This small molecule binds to this protein.
Small molecule (SMILES): CC(=O)N[C@@H]1[C@@H](O)[C@H](O)[C@@H](CO)O[C@H]1O

Binding-site contacts:
Ligand atom C7 contacts residue ASN99 of chain 1.B at 3.4 Å.
Ligand atom C3 contacts residue ASN99 of chain 1.B at 3.9 Å.
Ligand atom C8 contacts residue SER101 of chain 1.B at 4.1 Å.
Ligand atom O7 contacts residue ASN99 of chain 1.B at 3.2 Å (h-bond).
Ligand atom O7 contacts residue PHE100 of chain 1.B at 4.4 Å.
Ligand atom O7 contacts residue SER398 of chain 1.B at 3.8 Å.
Ligand atom C1 contacts residue ASN99 of chain 1.B at 1.4 Å.
Ligand atom C8 contacts residue PHE100 of chain 1.B at 4.2 Å (hydrophobic).
Ligand atom N2 contacts residue ASN99 of chain 1.B at 3.1 Å (h-bond).
Ligand atom O5 contacts residue ASN99 of chain 1.B at 2.3 Å (h-bond).
Ligand atom C1 contacts residue LYS98 of chain 1.B at 4.5 Å.
Ligand atom C2 contacts residue ASN99 of chain 1.B at 2.6 Å.
Ligand atom C5 contacts residue ASN99 of chain 1.B at 3.6 Å.
Ligand atom C4 contacts residue ASN99 of chain 1.B at 4.3 Å.

Sequence of chain 1.B:
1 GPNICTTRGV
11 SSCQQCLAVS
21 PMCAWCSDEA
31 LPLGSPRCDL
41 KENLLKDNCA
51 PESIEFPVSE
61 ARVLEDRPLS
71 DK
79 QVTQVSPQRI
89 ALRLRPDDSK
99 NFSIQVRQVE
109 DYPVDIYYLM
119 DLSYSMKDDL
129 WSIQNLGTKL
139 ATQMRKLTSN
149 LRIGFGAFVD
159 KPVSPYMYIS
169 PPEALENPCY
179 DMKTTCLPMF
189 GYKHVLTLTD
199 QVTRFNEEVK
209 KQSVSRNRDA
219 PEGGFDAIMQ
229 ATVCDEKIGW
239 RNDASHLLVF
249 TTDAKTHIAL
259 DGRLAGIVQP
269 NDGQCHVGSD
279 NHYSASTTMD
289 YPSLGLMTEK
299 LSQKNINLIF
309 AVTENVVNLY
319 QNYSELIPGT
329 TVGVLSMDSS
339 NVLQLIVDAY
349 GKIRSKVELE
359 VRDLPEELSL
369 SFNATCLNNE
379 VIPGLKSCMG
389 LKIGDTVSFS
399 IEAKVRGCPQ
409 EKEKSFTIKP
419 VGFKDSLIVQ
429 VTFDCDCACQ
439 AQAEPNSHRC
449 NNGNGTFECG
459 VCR